A protein and the small-molecule ligand that binds it are described below.
Small molecule (SMILES): Cc1cc(CCCCCCCOc2ccc(C3=N[C@@H](C)CO3)cc2)on1

Binding-site contacts:
Ligand atom C31 contacts residue VAL176 of chain 7.A at 3.3 Å (hydrophobic).
Ligand atom C3C contacts residue TYR128 of chain 7.A at 3.9 Å (hydrophobic).
Ligand atom C31 contacts residue ALA150 of chain 7.A at 3.5 Å (hydrophobic).
Ligand atom O1 contacts residue VAL188 of chain 7.A at 3.8 Å.
Ligand atom C31 contacts residue SER175 of chain 7.A at 3.6 Å.
Ligand atom C4 contacts residue MET224 of chain 7.A at 3.8 Å (hydrophobic).
Ligand atom O1B contacts residue ILE104 of chain 7.A at 3.8 Å.
Ligand atom C5B contacts residue TYR197 of chain 7.A at 3.7 Å (hydrophobic).
Ligand atom C5C contacts residue ILE104 of chain 7.A at 3.5 Å (hydrophobic).
Ligand atom C1B contacts residue MET221 of chain 7.A at 4.0 Å (hydrophobic).
Ligand atom C2B contacts residue MET221 of chain 7.A at 3.6 Å (hydrophobic).
Ligand atom C2C contacts residue VAL188 of chain 7.A at 3.2 Å (hydrophobic).
Ligand atom O1B contacts residue TYR128 of chain 7.A at 3.9 Å.
Ligand atom O1 contacts residue PHE186 of chain 7.A at 3.5 Å.
Ligand atom C6C contacts residue VAL191 of chain 7.A at 3.2 Å (hydrophobic).
Ligand atom C31 contacts residue PRO174 of chain 7.A at 3.4 Å (hydrophobic).
Ligand atom C3 contacts residue PHE186 of chain 7.A at 3.8 Å (hydrophobic).
Ligand atom C7C contacts residue TYR128 of chain 7.A at 3.6 Å (hydrophobic).
Ligand atom C5C contacts residue TYR128 of chain 7.A at 3.5 Å (hydrophobic).
Ligand atom C5B contacts residue LEU106 of chain 7.A at 3.8 Å (hydrophobic).
Ligand atom C7C contacts residue TYR197 of chain 7.A at 3.8 Å (hydrophobic).
Ligand atom C6B contacts residue TYR197 of chain 7.A at 3.6 Å (hydrophobic).
Ligand atom C5 contacts residue PHE186 of chain 7.A at 3.5 Å (hydrophobic).
Ligand atom C5 contacts residue TYR152 of chain 7.A at 3.8 Å (hydrophobic).
Ligand atom N2 contacts residue PHE186 of chain 7.A at 3.7 Å.
Ligand atom O1 contacts residue ALA24 of chain 7.C at 3.6 Å.
Ligand atom C1C contacts residue TYR152 of chain 7.A at 4.0 Å (hydrophobic).
Ligand atom N2 contacts residue PRO174 of chain 7.A at 3.9 Å.
Ligand atom CM1 contacts residue SER107 of chain 7.A at 3.6 Å.
Ligand atom C3 contacts residue PRO174 of chain 7.A at 3.8 Å (hydrophobic).
Ligand atom O1B contacts residue MET221 of chain 7.A at 3.4 Å.
Ligand atom C6C contacts residue MET221 of chain 7.A at 3.7 Å (hydrophobic).
Ligand atom N2 contacts residue ALA24 of chain 7.C at 3.4 Å.
Ligand atom C4 contacts residue TYR152 of chain 7.A at 3.9 Å (hydrophobic).
Ligand atom C3B contacts residue MET221 of chain 7.A at 4.0 Å (hydrophobic).
Ligand atom C4 contacts residue PHE186 of chain 7.A at 3.6 Å (hydrophobic).
Ligand atom C4C contacts residue ILE104 of chain 7.A at 3.7 Å (hydrophobic).
Ligand atom C4C contacts residue TYR152 of chain 7.A at 3.8 Å (hydrophobic).
Ligand atom C3C contacts residue VAL188 of chain 7.A at 3.3 Å (hydrophobic).
Ligand atom O1 contacts residue TYR152 of chain 7.A at 3.9 Å.

Sequence of chain 7.C:
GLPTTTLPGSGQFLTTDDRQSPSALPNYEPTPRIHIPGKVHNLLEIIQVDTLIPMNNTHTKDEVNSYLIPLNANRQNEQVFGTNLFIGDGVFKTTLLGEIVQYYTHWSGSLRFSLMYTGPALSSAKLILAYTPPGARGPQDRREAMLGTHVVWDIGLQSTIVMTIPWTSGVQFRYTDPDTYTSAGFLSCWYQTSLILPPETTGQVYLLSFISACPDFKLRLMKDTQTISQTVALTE

Sequence of chain 7.A:
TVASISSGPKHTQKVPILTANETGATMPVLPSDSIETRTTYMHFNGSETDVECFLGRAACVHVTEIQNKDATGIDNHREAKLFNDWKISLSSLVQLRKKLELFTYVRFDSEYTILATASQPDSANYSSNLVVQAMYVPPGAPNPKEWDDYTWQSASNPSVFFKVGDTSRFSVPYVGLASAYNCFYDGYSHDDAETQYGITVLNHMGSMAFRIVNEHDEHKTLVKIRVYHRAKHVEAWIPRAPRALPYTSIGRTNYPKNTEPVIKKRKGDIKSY